The protein below binds the small molecule below.
Small molecule (SMILES): OC[C@H]1O[C@@H](O[C@H]2[C@H](O)[C@@H](O)[C@H](O)O[C@@H]2CO)[C@H](O)[C@@H](O)[C@H]1O

Sequence of chain 1.B:
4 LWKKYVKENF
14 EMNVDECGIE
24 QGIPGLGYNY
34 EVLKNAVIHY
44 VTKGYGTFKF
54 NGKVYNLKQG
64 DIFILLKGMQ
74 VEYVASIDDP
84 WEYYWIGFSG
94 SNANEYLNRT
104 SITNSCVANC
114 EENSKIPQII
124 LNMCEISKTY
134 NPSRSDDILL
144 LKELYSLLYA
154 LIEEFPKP

Binding-site contacts:
Ligand atom O3 contacts residue TYR31 of chain 1.B at 3.7 Å.
Ligand atom C3 contacts residue GLU23 of chain 1.B at 3.6 Å.
Ligand atom C4 contacts residue TRP88 of chain 1.B at 3.8 Å (hydrophobic).
Ligand atom O4 contacts residue TYR76 of chain 1.B at 2.6 Å (h-bond).
Ligand atom O2 contacts residue LYS37 of chain 1.B at 3.6 Å.
Ligand atom O3 contacts residue TRP88 of chain 1.B at 4.0 Å.
Ligand atom C3 contacts residue TYR33 of chain 1.B at 3.7 Å (hydrophobic).
Ligand atom O6 contacts residue LYS37 of chain 1.B at 3.8 Å.
Ligand atom O4 contacts residue TYR33 of chain 1.B at 3.5 Å (h-bond).
Ligand atom O5 contacts residue TYR76 of chain 1.B at 3.3 Å (h-bond).
Ligand atom C3 contacts residue TRP88 of chain 1.B at 3.9 Å (hydrophobic).
Ligand atom O2 contacts residue GLU23 of chain 1.B at 4.0 Å.
Ligand atom C4 contacts residue HIS42 of chain 1.B at 3.6 Å.
Ligand atom C6 contacts residue HIS42 of chain 1.B at 3.7 Å.
Ligand atom C5 contacts residue TYR33 of chain 1.B at 3.9 Å (hydrophobic).
Ligand atom O2 contacts residue TYR31 of chain 1.B at 3.3 Å.
Ligand atom C6 contacts residue VAL40 of chain 1.B at 3.6 Å (hydrophobic).
Ligand atom O3 contacts residue LYS37 of chain 1.B at 2.9 Å (salt-bridge).
Ligand atom O4 contacts residue TYR86 of chain 1.B at 3.6 Å.
Ligand atom O6 contacts residue VAL40 of chain 1.B at 3.8 Å.
Ligand atom C6 contacts residue GLU19 of chain 1.B at 3.5 Å.
Ligand atom C2 contacts residue TYR76 of chain 1.B at 3.5 Å (hydrophobic).
Ligand atom O6 contacts residue TYR31 of chain 1.B at 3.8 Å.
Ligand atom O6 contacts residue TYR33 of chain 1.B at 3.9 Å.
Ligand atom C6 contacts residue TRP88 of chain 1.B at 3.6 Å (hydrophobic).
Ligand atom O3 contacts residue TRP5 of chain 1.B at 3.6 Å.
Ligand atom C3 contacts residue TYR86 of chain 1.B at 3.9 Å (hydrophobic).
Ligand atom O3 contacts residue TYR86 of chain 1.B at 2.7 Å (h-bond).
Ligand atom O4 contacts residue HIS42 of chain 1.B at 2.7 Å (h-bond).
Ligand atom C2 contacts residue TYR31 of chain 1.B at 4.0 Å (hydrophobic).
Ligand atom O6 contacts residue GLU19 of chain 1.B at 2.8 Å (salt-bridge).
Ligand atom C5 contacts residue TRP88 of chain 1.B at 3.9 Å (hydrophobic).
Ligand atom O4 contacts residue TYR76 of chain 1.B at 3.7 Å.
Ligand atom O3 contacts residue GLU23 of chain 1.B at 2.6 Å (salt-bridge).
Ligand atom C1 contacts residue TYR76 of chain 1.B at 3.7 Å (hydrophobic).
Ligand atom C4 contacts residue TYR76 of chain 1.B at 3.7 Å (hydrophobic).
Ligand atom O5 contacts residue TYR33 of chain 1.B at 3.4 Å (h-bond).
Ligand atom C1 contacts residue TRP5 of chain 1.B at 3.8 Å (hydrophobic).
Ligand atom C5 contacts residue TYR76 of chain 1.B at 4.0 Å (hydrophobic).
Ligand atom C6 contacts residue TYR31 of chain 1.B at 3.9 Å (hydrophobic).